Sequence of chain 1.A:
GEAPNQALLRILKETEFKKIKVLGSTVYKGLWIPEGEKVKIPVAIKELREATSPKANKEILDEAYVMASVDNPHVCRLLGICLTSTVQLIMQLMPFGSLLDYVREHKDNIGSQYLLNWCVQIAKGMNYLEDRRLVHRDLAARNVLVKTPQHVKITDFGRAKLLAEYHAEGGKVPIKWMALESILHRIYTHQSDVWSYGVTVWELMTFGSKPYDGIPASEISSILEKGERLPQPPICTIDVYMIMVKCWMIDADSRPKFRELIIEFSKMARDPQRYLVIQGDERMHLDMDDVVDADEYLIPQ

Binding-site contacts:
Ligand atom N3 contacts residue LEU99 of chain 1.A at 4.0 Å.
Ligand atom N3 contacts residue MET100 of chain 1.A at 3.0 Å (h-bond).
Ligand atom C15 contacts residue MET100 of chain 1.A at 3.7 Å (hydrophobic).
Ligand atom O1 contacts residue THR161 of chain 1.A at 3.1 Å (h-bond).
Ligand atom C2 contacts residue VAL33 of chain 1.A at 4.0 Å (hydrophobic).
Ligand atom C13 contacts residue THR161 of chain 1.A at 3.8 Å.
Ligand atom N2 contacts residue ALA50 of chain 1.A at 3.9 Å.
Ligand atom N2 contacts residue MET100 of chain 1.A at 3.6 Å.
Ligand atom C5 contacts residue GLY26 of chain 1.A at 3.8 Å.
Ligand atom C14 contacts residue THR161 of chain 1.A at 3.9 Å.
Ligand atom C3 contacts residue VAL33 of chain 1.A at 3.8 Å (hydrophobic).
Ligand atom C4 contacts residue VAL33 of chain 1.A at 4.0 Å (hydrophobic).
Ligand atom C15 contacts residue GLN98 of chain 1.A at 3.4 Å.
Ligand atom O1 contacts residue MET97 of chain 1.A at 3.3 Å (h-bond).
Ligand atom C14 contacts residue MET97 of chain 1.A at 3.5 Å (hydrophobic).
Ligand atom C10 contacts residue LEU151 of chain 1.A at 3.6 Å (hydrophobic).
Ligand atom N1 contacts residue VAL33 of chain 1.A at 4.0 Å.
Ligand atom O1 contacts residue LEU151 of chain 1.A at 3.5 Å.
Ligand atom C12 contacts residue LEU151 of chain 1.A at 3.5 Å (hydrophobic).
Ligand atom C12 contacts residue GLN98 of chain 1.A at 3.7 Å.
Ligand atom C11 contacts residue LEU151 of chain 1.A at 3.2 Å (hydrophobic).
Ligand atom C12 contacts residue MET100 of chain 1.A at 4.0 Å (hydrophobic).
Ligand atom N3 contacts residue ALA50 of chain 1.A at 3.5 Å.
Ligand atom C15 contacts residue CYS82 of chain 1.A at 1.8 Å (hydrophobic).
Ligand atom C14 contacts residue CYS82 of chain 1.A at 2.7 Å (hydrophobic).
Ligand atom C16 contacts residue ALA50 of chain 1.A at 3.8 Å (hydrophobic).
Ligand atom N2 contacts residue LEU151 of chain 1.A at 3.9 Å.
Ligand atom C5 contacts residue LEU25 of chain 1.A at 4.0 Å (hydrophobic).
Ligand atom C12 contacts residue ALA50 of chain 1.A at 3.5 Å (hydrophobic).
Ligand atom N3 contacts residue GLN98 of chain 1.A at 3.7 Å.
Ligand atom C13 contacts residue MET97 of chain 1.A at 3.5 Å (hydrophobic).
Ligand atom C13 contacts residue CYS82 of chain 1.A at 3.6 Å (hydrophobic).
Ligand atom C7 contacts residue ASP162 of chain 1.A at 3.6 Å.
Ligand atom C13 contacts residue GLN98 of chain 1.A at 3.5 Å.
Ligand atom N2 contacts residue GLN98 of chain 1.A at 2.8 Å (h-bond).
Ligand atom C16 contacts residue MET100 of chain 1.A at 3.7 Å (hydrophobic).
Ligand atom C13 contacts residue LEU151 of chain 1.A at 3.9 Å (hydrophobic).
Ligand atom C16 contacts residue LEU99 of chain 1.A at 4.0 Å (hydrophobic).
Ligand atom C14 contacts residue GLN98 of chain 1.A at 3.5 Å.
Ligand atom C6 contacts residue LEU25 of chain 1.A at 3.5 Å (hydrophobic).

The small molecule below binds the protein below.
Small molecule (SMILES): C=CC(=O)Nc1cc(-c2cn(C)c3ccccc23)ncn1